Sequence of chain 1.C:
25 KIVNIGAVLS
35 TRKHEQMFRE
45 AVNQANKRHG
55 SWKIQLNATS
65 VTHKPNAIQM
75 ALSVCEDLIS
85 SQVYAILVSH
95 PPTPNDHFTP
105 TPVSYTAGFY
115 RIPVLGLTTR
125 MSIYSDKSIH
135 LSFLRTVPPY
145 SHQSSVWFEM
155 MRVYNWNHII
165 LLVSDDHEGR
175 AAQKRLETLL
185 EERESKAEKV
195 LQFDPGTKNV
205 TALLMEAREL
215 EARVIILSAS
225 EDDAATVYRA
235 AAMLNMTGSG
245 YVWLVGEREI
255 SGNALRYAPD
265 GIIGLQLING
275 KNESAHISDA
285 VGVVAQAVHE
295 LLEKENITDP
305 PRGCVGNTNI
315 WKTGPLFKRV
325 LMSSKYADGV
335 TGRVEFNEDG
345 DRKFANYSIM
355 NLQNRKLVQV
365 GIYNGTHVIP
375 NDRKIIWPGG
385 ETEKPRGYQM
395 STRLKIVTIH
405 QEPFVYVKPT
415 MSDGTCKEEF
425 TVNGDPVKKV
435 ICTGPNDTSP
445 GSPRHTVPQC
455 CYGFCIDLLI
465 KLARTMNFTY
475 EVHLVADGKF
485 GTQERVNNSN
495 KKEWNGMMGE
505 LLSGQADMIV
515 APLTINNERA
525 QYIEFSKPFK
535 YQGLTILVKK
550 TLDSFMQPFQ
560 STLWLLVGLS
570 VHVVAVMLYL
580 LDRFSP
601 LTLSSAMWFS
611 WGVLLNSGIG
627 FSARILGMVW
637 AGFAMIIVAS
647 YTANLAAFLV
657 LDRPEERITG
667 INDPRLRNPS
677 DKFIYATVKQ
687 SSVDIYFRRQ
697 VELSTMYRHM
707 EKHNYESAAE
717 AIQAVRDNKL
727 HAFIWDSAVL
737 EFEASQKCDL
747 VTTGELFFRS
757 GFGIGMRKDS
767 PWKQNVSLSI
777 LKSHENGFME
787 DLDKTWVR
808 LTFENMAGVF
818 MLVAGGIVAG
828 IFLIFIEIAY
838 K

Binding-site contacts:
Ligand atom O5 contacts residue ALA279 of chain 1.C at 3.4 Å.
Ligand atom N2 contacts residue ASN273 of chain 1.C at 4.3 Å.
Ligand atom C1 contacts residue ALA279 of chain 1.C at 4.2 Å (hydrophobic).
Ligand atom C5 contacts residue ALA279 of chain 1.C at 4.4 Å (hydrophobic).
Ligand atom O3 contacts residue ALA279 of chain 1.C at 4.2 Å.
Ligand atom C6 contacts residue SER278 of chain 1.C at 3.6 Å.
Ligand atom C7 contacts residue ASN276 of chain 1.C at 3.5 Å.
Ligand atom O7 contacts residue ASN276 of chain 1.C at 3.4 Å (h-bond).
Ligand atom C1 contacts residue ASN273 of chain 1.C at 4.3 Å.
Ligand atom O7 contacts residue ASN273 of chain 1.C at 4.5 Å.
Ligand atom C3 contacts residue ASN276 of chain 1.C at 3.8 Å.
Ligand atom C5 contacts residue ASN276 of chain 1.C at 3.6 Å.
Ligand atom C2 contacts residue ASN276 of chain 1.C at 2.5 Å.
Ligand atom N2 contacts residue ASN276 of chain 1.C at 3.2 Å (h-bond).
Ligand atom C6 contacts residue ALA279 of chain 1.C at 3.9 Å (hydrophobic).
Ligand atom O5 contacts residue ASN276 of chain 1.C at 2.4 Å (h-bond).
Ligand atom O3 contacts residue ASN276 of chain 1.C at 4.2 Å.
Ligand atom C4 contacts residue ASN276 of chain 1.C at 4.3 Å.
Ligand atom C2 contacts residue ASN273 of chain 1.C at 4.1 Å.
Ligand atom O3 contacts residue VAL334 of chain 1.C at 3.4 Å.
Ligand atom C1 contacts residue ASN276 of chain 1.C at 1.4 Å.
Ligand atom O6 contacts residue SER278 of chain 1.C at 3.4 Å (h-bond).

A protein and the small-molecule ligand that binds it are described below.
Small molecule (SMILES): CC(=O)N[C@H]1[C@H](O[C@H]2[C@H](O)[C@@H](NC(C)=O)CO[C@@H]2CO)O[C@H](CO)[C@@H](O)[C@@H]1O